Sequence of chain 3.A:
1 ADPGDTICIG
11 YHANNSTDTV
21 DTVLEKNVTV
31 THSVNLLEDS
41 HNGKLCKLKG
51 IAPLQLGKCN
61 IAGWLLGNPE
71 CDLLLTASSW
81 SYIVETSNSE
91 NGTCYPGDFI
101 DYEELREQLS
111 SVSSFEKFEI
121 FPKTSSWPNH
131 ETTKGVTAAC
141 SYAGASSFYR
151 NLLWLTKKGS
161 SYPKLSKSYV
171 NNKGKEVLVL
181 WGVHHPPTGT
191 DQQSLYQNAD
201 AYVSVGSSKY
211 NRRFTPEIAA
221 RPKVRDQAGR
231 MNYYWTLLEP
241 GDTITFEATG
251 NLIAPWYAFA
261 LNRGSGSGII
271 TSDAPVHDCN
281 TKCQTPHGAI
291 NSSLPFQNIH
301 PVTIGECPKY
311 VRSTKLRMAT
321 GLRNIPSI

The small molecule below binds the protein below.
Small molecule (SMILES): CC(=O)N[C@@H]1[C@@H](O)[C@H](O)[C@@H](CO)O[C@H]1O

Binding-site contacts:
Ligand atom N2 contacts residue ASN27 of chain 3.A at 3.0 Å (h-bond).
Ligand atom C1 contacts residue ASN27 of chain 3.A at 1.5 Å.
Ligand atom C8 contacts residue LYS26 of chain 3.A at 4.3 Å.
Ligand atom O5 contacts residue ASN27 of chain 3.A at 2.4 Å (h-bond).
Ligand atom C2 contacts residue ASN27 of chain 3.A at 2.5 Å.
Ligand atom C5 contacts residue ASN27 of chain 3.A at 3.7 Å.
Ligand atom O7 contacts residue ASN27 of chain 3.A at 3.6 Å.
Ligand atom C4 contacts residue ASN27 of chain 3.A at 4.3 Å.
Ligand atom C7 contacts residue ASN27 of chain 3.A at 3.5 Å.
Ligand atom C3 contacts residue ASN27 of chain 3.A at 3.9 Å.